Binding-site contacts:
Ligand atom OXT contacts residue TYR77 of chain 1.A at 3.5 Å.
Ligand atom O contacts residue ASN75 of chain 1.A at 4.3 Å.
Ligand atom CB contacts residue TYR77 of chain 1.A at 4.5 Å (hydrophobic).
Ligand atom O contacts residue TYR77 of chain 1.A at 3.3 Å.
Ligand atom CB contacts residue ASN78 of chain 1.A at 4.0 Å.
Ligand atom CA contacts residue TYR77 of chain 1.A at 4.0 Å (hydrophobic).
Ligand atom CB contacts residue ASN75 of chain 1.A at 4.1 Å.
Ligand atom CG contacts residue ASN78 of chain 1.A at 3.9 Å.
Ligand atom ND2 contacts residue ASN78 of chain 1.A at 3.0 Å (h-bond).
Ligand atom C contacts residue TYR77 of chain 1.A at 3.4 Å (hydrophobic).

Sequence of chain 1.A:
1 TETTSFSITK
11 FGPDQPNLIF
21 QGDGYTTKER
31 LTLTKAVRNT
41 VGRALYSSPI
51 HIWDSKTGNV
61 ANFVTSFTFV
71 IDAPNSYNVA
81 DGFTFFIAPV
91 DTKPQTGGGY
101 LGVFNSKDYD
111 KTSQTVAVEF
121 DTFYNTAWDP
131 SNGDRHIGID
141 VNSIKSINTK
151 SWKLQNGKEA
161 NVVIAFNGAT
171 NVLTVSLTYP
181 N

This protein binds this small molecule.
Small molecule (SMILES): NC(=O)C[C@H](N)C(=O)O